Sequence of chain 1.B:
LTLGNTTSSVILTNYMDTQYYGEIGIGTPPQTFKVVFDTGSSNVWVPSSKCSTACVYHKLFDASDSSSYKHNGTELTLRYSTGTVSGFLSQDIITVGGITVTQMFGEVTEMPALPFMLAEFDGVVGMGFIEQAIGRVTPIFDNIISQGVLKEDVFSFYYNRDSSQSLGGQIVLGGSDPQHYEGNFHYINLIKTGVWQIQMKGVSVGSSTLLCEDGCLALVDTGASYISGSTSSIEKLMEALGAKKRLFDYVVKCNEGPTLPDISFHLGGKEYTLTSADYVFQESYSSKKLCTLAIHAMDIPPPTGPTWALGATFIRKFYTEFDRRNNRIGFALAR

Binding-site contacts:
Ligand atom C15 contacts residue ALA122 of chain 1.B at 4.0 Å (hydrophobic).
Ligand atom N19 contacts residue ALA229 of chain 1.B at 4.2 Å.
Ligand atom O17 contacts residue ALA229 of chain 1.B at 3.9 Å.
Ligand atom C22 contacts residue ASP226 of chain 1.B at 3.9 Å.
Ligand atom C8 contacts residue TYR83 of chain 1.B at 3.9 Å (hydrophobic).
Ligand atom C15 contacts residue LEU121 of chain 1.B at 4.1 Å (hydrophobic).
Ligand atom C20 contacts residue SER84 of chain 1.B at 4.0 Å.
Ligand atom C15 contacts residue PHE124 of chain 1.B at 4.2 Å (hydrophobic).
Ligand atom C1 contacts residue PHE124 of chain 1.B at 4.0 Å (hydrophobic).
Ligand atom C15 contacts residue GLN19 of chain 1.B at 3.6 Å.
Ligand atom C14 contacts residue PHE119 of chain 1.B at 4.1 Å (hydrophobic).
Ligand atom C3 contacts residue PHE124 of chain 1.B at 4.0 Å (hydrophobic).
Ligand atom C12 contacts residue GLY228 of chain 1.B at 3.5 Å.
Ligand atom C21 contacts residue SER84 of chain 1.B at 3.6 Å.
Ligand atom C11 contacts residue PHE124 of chain 1.B at 3.9 Å (hydrophobic).
Ligand atom C16 contacts residue SER84 of chain 1.B at 3.7 Å.
Ligand atom C4 contacts residue GLY228 of chain 1.B at 3.4 Å.
Ligand atom C11 contacts residue GLN19 of chain 1.B at 4.1 Å.
Ligand atom S7 contacts residue PHE119 of chain 1.B at 3.6 Å.
Ligand atom C13 contacts residue TYR83 of chain 1.B at 3.9 Å (hydrophobic).
Ligand atom O17 contacts residue GLY228 of chain 1.B at 3.1 Å (h-bond).
Ligand atom N19 contacts residue SER84 of chain 1.B at 3.9 Å.
Ligand atom C18 contacts residue PRO118 of chain 1.B at 3.4 Å (hydrophobic).
Ligand atom C18 contacts residue LEU121 of chain 1.B at 3.9 Å (hydrophobic).
Ligand atom C5 contacts residue PHE124 of chain 1.B at 3.7 Å (hydrophobic).
Ligand atom C18 contacts residue ALA122 of chain 1.B at 3.5 Å (hydrophobic).
Ligand atom S7 contacts residue THR85 of chain 1.B at 3.5 Å (h-bond).
Ligand atom C20 contacts residue ALA229 of chain 1.B at 3.9 Å (hydrophobic).
Ligand atom C9 contacts residue ASP38 of chain 1.B at 4.0 Å.
Ligand atom C22 contacts residue SER84 of chain 1.B at 4.0 Å.
Ligand atom C6 contacts residue THR85 of chain 1.B at 4.2 Å.
Ligand atom C9 contacts residue VAL127 of chain 1.B at 4.2 Å (hydrophobic).
Ligand atom C10 contacts residue PHE124 of chain 1.B at 3.8 Å (hydrophobic).
Ligand atom C13 contacts residue VAL127 of chain 1.B at 3.6 Å (hydrophobic).
Ligand atom O17 contacts residue SER230 of chain 1.B at 3.6 Å.
Ligand atom C8 contacts residue VAL127 of chain 1.B at 4.1 Å (hydrophobic).
Ligand atom C14 contacts residue PRO118 of chain 1.B at 3.8 Å (hydrophobic).
Ligand atom C14 contacts residue PHE124 of chain 1.B at 4.1 Å (hydrophobic).
Ligand atom C14 contacts residue ALA122 of chain 1.B at 4.0 Å (hydrophobic).
Ligand atom C20 contacts residue GLY228 of chain 1.B at 4.1 Å.

A protein and the small-molecule ligand that binds it are described below.
Small molecule (SMILES): O[C@H](CC1c2ccccc2Sc2ccccc21)CN1CCCC1